Sequence of chain 1.A:
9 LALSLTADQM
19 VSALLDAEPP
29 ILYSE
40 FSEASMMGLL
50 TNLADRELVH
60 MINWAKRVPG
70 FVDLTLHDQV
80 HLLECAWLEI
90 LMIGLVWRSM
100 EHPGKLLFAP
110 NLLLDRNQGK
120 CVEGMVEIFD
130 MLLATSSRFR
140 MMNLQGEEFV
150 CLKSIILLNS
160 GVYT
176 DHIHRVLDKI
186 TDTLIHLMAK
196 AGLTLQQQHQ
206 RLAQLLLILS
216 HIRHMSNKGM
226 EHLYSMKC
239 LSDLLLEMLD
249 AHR

The small molecule below binds the protein below.
Small molecule (SMILES): CC[C@H](C)[C@H](NC(=O)[C@H](C)N)C(=O)N[C@@H](CC(C)C)C(=O)N[C@@H](Cc1cnc[nH]1)C(=O)N[C@@H](CCCN=C(N)N)C(=O)N[C@@H](CC(C)C)C(=O)N[C@@H](CC(C)C)C(=O)N[C@H](C=O)CCC(N)=O

Binding-site contacts:
Ligand atom CD1 contacts residue LEU75 of chain 1.A at 3.8 Å (hydrophobic).
Ligand atom CG2 contacts residue LEU242 of chain 1.A at 3.9 Å (hydrophobic).
Ligand atom CD2 contacts residue VAL79 of chain 1.A at 3.4 Å (hydrophobic).
Ligand atom O contacts residue ILE61 of chain 1.A at 3.8 Å.
Ligand atom CD1 contacts residue VAL79 of chain 1.A at 3.7 Å (hydrophobic).
Ligand atom CD2 contacts residue VAL79 of chain 1.A at 3.6 Å (hydrophobic).
Ligand atom CB contacts residue LEU75 of chain 1.A at 4.0 Å (hydrophobic).
Ligand atom C contacts residue GLU245 of chain 1.A at 4.1 Å.
Ligand atom CD1 contacts residue LEU82 of chain 1.A at 4.1 Å (hydrophobic).
Ligand atom N contacts residue GLU245 of chain 1.A at 3.0 Å (salt-bridge).
Ligand atom CD1 contacts residue GLU245 of chain 1.A at 4.0 Å.
Ligand atom CB contacts residue GLU245 of chain 1.A at 3.5 Å.
Ligand atom CB contacts residue LEU242 of chain 1.A at 4.1 Å (hydrophobic).
Ligand atom CG contacts residue LEU75 of chain 1.A at 4.0 Å (hydrophobic).
Ligand atom CD2 contacts residue LEU75 of chain 1.A at 3.6 Å (hydrophobic).
Ligand atom O contacts residue LYS65 of chain 1.A at 3.6 Å.
Ligand atom CD2 contacts residue ILE61 of chain 1.A at 3.6 Å (hydrophobic).
Ligand atom CD2 contacts residue GLU83 of chain 1.A at 3.8 Å.
Ligand atom NE2 contacts residue LEU75 of chain 1.A at 3.7 Å.
Ligand atom ND1 contacts residue LEU75 of chain 1.A at 4.2 Å.
Ligand atom CE1 contacts residue LEU75 of chain 1.A at 4.0 Å (hydrophobic).
Ligand atom CB contacts residue ILE61 of chain 1.A at 3.7 Å (hydrophobic).
Ligand atom C contacts residue ILE61 of chain 1.A at 4.0 Å (hydrophobic).
Ligand atom CG contacts residue ILE61 of chain 1.A at 4.0 Å (hydrophobic).
Ligand atom N contacts residue GLU245 of chain 1.A at 3.4 Å (salt-bridge).
Ligand atom C contacts residue GLU245 of chain 1.A at 3.7 Å.
Ligand atom CD1 contacts residue ASP241 of chain 1.A at 3.6 Å.
Ligand atom CA contacts residue GLU245 of chain 1.A at 3.5 Å.
Ligand atom CD2 contacts residue GLN78 of chain 1.A at 3.8 Å.
Ligand atom CD1 contacts residue MET246 of chain 1.A at 3.7 Å (hydrophobic).
Ligand atom CD1 contacts residue ILE61 of chain 1.A at 3.6 Å (hydrophobic).
Ligand atom CD2 contacts residue LEU82 of chain 1.A at 3.9 Å (hydrophobic).
Ligand atom CD1 contacts residue LEU242 of chain 1.A at 3.6 Å (hydrophobic).
Ligand atom CD1 contacts residue LEU242 of chain 1.A at 3.9 Å (hydrophobic).
Ligand atom CG1 contacts residue GLU245 of chain 1.A at 3.3 Å.
Ligand atom CD2 contacts residue MET246 of chain 1.A at 3.9 Å (hydrophobic).
Ligand atom CA contacts residue GLU245 of chain 1.A at 3.7 Å.
Ligand atom CD1 contacts residue GLN78 of chain 1.A at 4.2 Å.
Ligand atom NE2 contacts residue VAL79 of chain 1.A at 3.7 Å.
Ligand atom N contacts residue ILE61 of chain 1.A at 4.1 Å.